Binding-site contacts:
Ligand atom O7 contacts residue ASN11 of chain 1.C at 4.0 Å.
Ligand atom C5 contacts residue ASN11 of chain 1.C at 3.7 Å.
Ligand atom C3 contacts residue ASN11 of chain 1.C at 3.9 Å.
Ligand atom C6 contacts residue ASN11 of chain 1.C at 4.4 Å.
Ligand atom O5 contacts residue ASN11 of chain 1.C at 2.4 Å (h-bond).
Ligand atom N2 contacts residue ASN11 of chain 1.C at 2.9 Å (h-bond).
Ligand atom C2 contacts residue ASN11 of chain 1.C at 2.6 Å.
Ligand atom C8 contacts residue ASN11 of chain 1.C at 4.2 Å.
Ligand atom C7 contacts residue ASN11 of chain 1.C at 3.7 Å.
Ligand atom C1 contacts residue ASN11 of chain 1.C at 1.5 Å.
Ligand atom O6 contacts residue ASN11 of chain 1.C at 3.9 Å.
Ligand atom C4 contacts residue ASN11 of chain 1.C at 4.2 Å.

Sequence of chain 1.C:
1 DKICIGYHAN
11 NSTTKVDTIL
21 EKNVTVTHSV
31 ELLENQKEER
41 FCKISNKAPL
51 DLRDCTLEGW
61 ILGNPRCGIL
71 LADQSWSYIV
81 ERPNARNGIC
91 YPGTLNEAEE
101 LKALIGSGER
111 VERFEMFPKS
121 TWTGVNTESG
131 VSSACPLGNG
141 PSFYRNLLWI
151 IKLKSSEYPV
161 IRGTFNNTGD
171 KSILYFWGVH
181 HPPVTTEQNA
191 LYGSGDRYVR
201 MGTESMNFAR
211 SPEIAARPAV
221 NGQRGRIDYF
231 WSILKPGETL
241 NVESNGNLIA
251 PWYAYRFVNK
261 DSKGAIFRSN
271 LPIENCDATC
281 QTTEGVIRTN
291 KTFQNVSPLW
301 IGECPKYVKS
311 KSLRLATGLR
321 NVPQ

This protein binds this small molecule.
Small molecule (SMILES): CC(=O)N[C@@H]1[C@@H](O)[C@H](O)[C@@H](CO)O[C@H]1O